The protein below binds the small molecule below.
Small molecule (SMILES): N[C@@H](CS)C(=O)O

Sequence of chain 1.G:
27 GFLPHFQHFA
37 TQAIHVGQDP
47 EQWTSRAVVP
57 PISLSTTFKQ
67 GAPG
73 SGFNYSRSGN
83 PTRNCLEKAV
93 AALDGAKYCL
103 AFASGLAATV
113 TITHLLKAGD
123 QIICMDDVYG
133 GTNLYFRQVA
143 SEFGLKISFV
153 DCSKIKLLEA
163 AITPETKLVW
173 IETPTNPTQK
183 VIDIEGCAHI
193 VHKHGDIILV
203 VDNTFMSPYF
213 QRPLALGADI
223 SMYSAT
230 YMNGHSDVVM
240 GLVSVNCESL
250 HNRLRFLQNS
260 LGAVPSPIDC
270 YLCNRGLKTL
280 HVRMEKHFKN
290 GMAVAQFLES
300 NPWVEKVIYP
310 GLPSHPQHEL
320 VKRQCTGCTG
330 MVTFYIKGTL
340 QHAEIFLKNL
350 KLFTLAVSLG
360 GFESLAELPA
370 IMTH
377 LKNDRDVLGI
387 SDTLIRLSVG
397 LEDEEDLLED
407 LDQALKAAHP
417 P

Sequence of chain 1.H:
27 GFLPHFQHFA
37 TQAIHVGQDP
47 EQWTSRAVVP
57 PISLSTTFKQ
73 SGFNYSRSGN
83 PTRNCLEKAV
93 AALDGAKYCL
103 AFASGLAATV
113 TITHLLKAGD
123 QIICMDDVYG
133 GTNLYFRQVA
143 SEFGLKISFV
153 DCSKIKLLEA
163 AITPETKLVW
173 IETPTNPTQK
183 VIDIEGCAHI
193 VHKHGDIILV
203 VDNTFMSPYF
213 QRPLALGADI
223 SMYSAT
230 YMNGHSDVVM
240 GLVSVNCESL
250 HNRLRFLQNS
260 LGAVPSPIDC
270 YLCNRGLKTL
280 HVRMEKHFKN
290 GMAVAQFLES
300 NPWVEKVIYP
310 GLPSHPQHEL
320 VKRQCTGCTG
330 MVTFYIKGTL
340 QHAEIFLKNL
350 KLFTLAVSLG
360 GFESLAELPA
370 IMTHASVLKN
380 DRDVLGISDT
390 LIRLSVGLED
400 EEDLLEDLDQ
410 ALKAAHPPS

Binding-site contacts:
Ligand atom O contacts residue ARG392 of chain 1.G at 3.5 Å (salt-bridge).
Ligand atom C contacts residue ARG392 of chain 1.G at 3.8 Å.
Ligand atom C contacts residue LEU358 of chain 1.G at 4.2 Å (hydrophobic).
Ligand atom OXT contacts residue SER357 of chain 1.G at 2.8 Å (h-bond).
Ligand atom O contacts residue TYR131 of chain 1.G at 3.4 Å.
Ligand atom OXT contacts residue VAL356 of chain 1.G at 3.9 Å.
Ligand atom CA contacts residue THR372 of chain 1.G at 4.4 Å.
Ligand atom C contacts residue SER357 of chain 1.G at 3.5 Å.
Ligand atom CB contacts residue THR372 of chain 1.G at 3.5 Å.
Ligand atom CA contacts residue SER357 of chain 1.G at 3.6 Å.
Ligand atom C contacts residue LLP229 of chain 1.G at 4.3 Å.
Ligand atom N contacts residue LLP229 of chain 1.G at 3.1 Å.
Ligand atom OXT contacts residue THR372 of chain 1.G at 3.9 Å.
Ligand atom O contacts residue ASN178 of chain 1.G at 3.5 Å (h-bond).
Ligand atom CB contacts residue SER357 of chain 1.G at 4.3 Å.
Ligand atom CA contacts residue TYR131 of chain 1.G at 4.1 Å (hydrophobic).
Ligand atom N contacts residue TYR131 of chain 1.G at 3.2 Å (h-bond).
Ligand atom SG contacts residue TYR131 of chain 1.G at 3.5 Å (h-bond).
Ligand atom CB contacts residue VAL356 of chain 1.G at 3.8 Å (hydrophobic).
Ligand atom CB contacts residue TYR131 of chain 1.G at 3.9 Å (hydrophobic).
Ligand atom O contacts residue LEU358 of chain 1.G at 4.0 Å.
Ligand atom C contacts residue TYR131 of chain 1.G at 4.1 Å (hydrophobic).
Ligand atom CA contacts residue VAL356 of chain 1.G at 4.2 Å (hydrophobic).
Ligand atom O contacts residue LLP229 of chain 1.G at 3.9 Å.
Ligand atom N contacts residue TYR77 of chain 1.H at 3.9 Å.
Ligand atom SG contacts residue VAL356 of chain 1.G at 4.2 Å.
Ligand atom CA contacts residue LLP229 of chain 1.G at 4.3 Å.
Ligand atom OXT contacts residue ARG392 of chain 1.G at 2.7 Å (salt-bridge).
Ligand atom CA contacts residue TYR77 of chain 1.H at 4.4 Å (hydrophobic).
Ligand atom O contacts residue THR372 of chain 1.G at 4.3 Å.
Ligand atom OXT contacts residue LEU358 of chain 1.G at 4.0 Å.
Ligand atom SG contacts residue TYR77 of chain 1.H at 3.6 Å.
Ligand atom N contacts residue ARG79 of chain 1.H at 4.2 Å.
Ligand atom C contacts residue THR372 of chain 1.G at 4.0 Å.